Binding-site contacts:
Ligand atom C4 contacts residue TYR72 of chain 18.B at 4.1 Å (hydrophobic).
Ligand atom O1A contacts residue GLY78 of chain 18.B at 4.0 Å.
Ligand atom C7 contacts residue TYR72 of chain 18.B at 4.3 Å (hydrophobic).
Ligand atom N5 contacts residue TYR72 of chain 18.B at 3.1 Å (h-bond).
Ligand atom O6 contacts residue ASN93 of chain 18.B at 3.2 Å (h-bond).
Ligand atom O1A contacts residue TYR72 of chain 18.B at 3.4 Å.
Ligand atom C2 contacts residue GLY78 of chain 18.B at 4.1 Å.
Ligand atom C4 contacts residue HIS298 of chain 18.B at 3.4 Å.
Ligand atom O1B contacts residue ASN80 of chain 18.B at 4.3 Å.
Ligand atom C1 contacts residue ARG77 of chain 18.B at 3.4 Å.
Ligand atom C4 contacts residue ARG77 of chain 18.B at 4.0 Å.
Ligand atom C6 contacts residue TYR72 of chain 18.B at 4.0 Å (hydrophobic).
Ligand atom C10 contacts residue TYR72 of chain 18.B at 4.1 Å (hydrophobic).
Ligand atom O4 contacts residue HIS298 of chain 18.B at 2.9 Å (h-bond).
Ligand atom C4 contacts residue GLY78 of chain 18.B at 3.6 Å.
Ligand atom C3 contacts residue GLY78 of chain 18.B at 3.9 Å.
Ligand atom C3 contacts residue ARG77 of chain 18.B at 3.9 Å.
Ligand atom O3 contacts residue VAL296 of chain 18.B at 4.0 Å.
Ligand atom O3 contacts residue GLY78 of chain 18.B at 3.4 Å.
Ligand atom O1B contacts residue ARG77 of chain 18.B at 3.1 Å (salt-bridge).
Ligand atom O1A contacts residue ARG77 of chain 18.B at 2.9 Å (salt-bridge).
Ligand atom O4 contacts residue VAL296 of chain 18.B at 4.0 Å.
Ligand atom C3 contacts residue GLY78 of chain 18.B at 4.1 Å.
Ligand atom C1 contacts residue TYR72 of chain 18.B at 4.1 Å (hydrophobic).
Ligand atom O8 contacts residue ARG77 of chain 18.B at 3.4 Å (salt-bridge).
Ligand atom C11 contacts residue ASP85 of chain 18.C at 4.0 Å.
Ligand atom O1B contacts residue SER89 of chain 18.B at 4.1 Å.
Ligand atom C3 contacts residue HIS298 of chain 18.B at 3.4 Å.
Ligand atom O4 contacts residue GLY78 of chain 18.B at 3.0 Å.
Ligand atom C5 contacts residue TYR72 of chain 18.B at 3.9 Å (hydrophobic).
Ligand atom O8 contacts residue TYR72 of chain 18.B at 3.4 Å (h-bond).
Ligand atom C5 contacts residue ASN93 of chain 18.B at 4.3 Å.
Ligand atom C11 contacts residue TYR72 of chain 18.B at 4.0 Å (hydrophobic).
Ligand atom O4 contacts residue ASN80 of chain 18.B at 4.2 Å.
Ligand atom O1B contacts residue TYR72 of chain 18.B at 4.2 Å.
Ligand atom C6 contacts residue ASN93 of chain 18.B at 3.2 Å.
Ligand atom O4 contacts residue ILE79 of chain 18.B at 3.6 Å (h-bond).
Ligand atom O4 contacts residue THR291 of chain 18.B at 3.1 Å.
Ligand atom C3 contacts residue VAL296 of chain 18.B at 3.5 Å (hydrophobic).
Ligand atom C8 contacts residue ARG77 of chain 18.B at 4.3 Å.

Sequence of chain 18.B:
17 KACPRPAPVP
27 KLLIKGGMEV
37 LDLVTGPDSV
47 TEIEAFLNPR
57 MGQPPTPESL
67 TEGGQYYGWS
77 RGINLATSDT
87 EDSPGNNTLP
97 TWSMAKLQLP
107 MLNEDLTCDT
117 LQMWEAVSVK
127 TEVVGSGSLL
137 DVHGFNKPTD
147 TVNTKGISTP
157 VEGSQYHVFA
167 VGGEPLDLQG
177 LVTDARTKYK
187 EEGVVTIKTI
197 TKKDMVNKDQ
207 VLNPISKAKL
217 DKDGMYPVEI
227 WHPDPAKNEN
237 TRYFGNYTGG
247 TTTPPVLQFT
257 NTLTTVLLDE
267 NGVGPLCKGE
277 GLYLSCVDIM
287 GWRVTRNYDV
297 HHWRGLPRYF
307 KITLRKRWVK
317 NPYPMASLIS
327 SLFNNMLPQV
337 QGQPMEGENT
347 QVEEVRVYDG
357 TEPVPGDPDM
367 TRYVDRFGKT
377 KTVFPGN

Sequence of chain 18.C:
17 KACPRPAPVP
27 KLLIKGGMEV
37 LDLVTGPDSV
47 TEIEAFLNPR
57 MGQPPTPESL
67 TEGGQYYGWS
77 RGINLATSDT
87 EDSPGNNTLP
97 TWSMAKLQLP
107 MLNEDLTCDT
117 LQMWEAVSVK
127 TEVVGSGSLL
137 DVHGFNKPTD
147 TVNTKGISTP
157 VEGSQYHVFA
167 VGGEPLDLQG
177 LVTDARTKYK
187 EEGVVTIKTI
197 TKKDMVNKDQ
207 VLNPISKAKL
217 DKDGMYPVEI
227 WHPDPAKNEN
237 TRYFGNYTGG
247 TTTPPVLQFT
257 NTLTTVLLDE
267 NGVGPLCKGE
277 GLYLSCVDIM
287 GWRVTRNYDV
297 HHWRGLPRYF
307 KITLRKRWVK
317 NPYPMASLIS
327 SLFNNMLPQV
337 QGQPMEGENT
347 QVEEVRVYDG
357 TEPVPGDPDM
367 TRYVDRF

The protein below binds the small molecule below.
Small molecule (SMILES): CC(=O)N[C@@H]1[C@@H](O[C@@H]2O[C@H](CO)[C@H](O)[C@H](O[C@]3(C(=O)O)C[C@H](O)[C@@H](NC(C)=O)[C@H]([C@H](O)[C@H](O)CO)O3)[C@H]2O)[C@H](O)[C@@H](CO[C@]2(C(=O)O)C[C@H](O)[C@@H](NC(C)=O)[C@H]([C@H](O)[C@H](O)CO)O2)O[C@H]1O